Sequence of chain 1.A:
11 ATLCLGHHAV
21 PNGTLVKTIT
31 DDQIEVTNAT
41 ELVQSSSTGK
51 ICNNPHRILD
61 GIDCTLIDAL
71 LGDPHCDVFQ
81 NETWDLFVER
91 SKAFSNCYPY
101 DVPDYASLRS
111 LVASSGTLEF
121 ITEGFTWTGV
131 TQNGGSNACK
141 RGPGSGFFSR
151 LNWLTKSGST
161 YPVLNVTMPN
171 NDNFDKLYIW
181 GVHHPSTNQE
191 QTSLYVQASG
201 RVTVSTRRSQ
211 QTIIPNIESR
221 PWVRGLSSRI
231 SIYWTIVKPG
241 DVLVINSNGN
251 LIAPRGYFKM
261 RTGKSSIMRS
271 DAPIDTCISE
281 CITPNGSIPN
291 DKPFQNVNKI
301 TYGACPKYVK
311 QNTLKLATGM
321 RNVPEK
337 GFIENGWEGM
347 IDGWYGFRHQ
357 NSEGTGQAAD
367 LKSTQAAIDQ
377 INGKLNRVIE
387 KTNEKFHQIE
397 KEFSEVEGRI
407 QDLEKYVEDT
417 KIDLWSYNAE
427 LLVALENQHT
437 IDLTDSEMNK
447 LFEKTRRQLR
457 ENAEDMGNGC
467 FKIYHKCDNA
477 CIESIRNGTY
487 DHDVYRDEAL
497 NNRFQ

A protein and the small-molecule ligand that binds it are described below.
Small molecule (SMILES): CC(=O)N[C@@H]1[C@@H](O)[C@H](O)[C@@H](CO)O[C@H]1O

Sequence of chain 1.B:
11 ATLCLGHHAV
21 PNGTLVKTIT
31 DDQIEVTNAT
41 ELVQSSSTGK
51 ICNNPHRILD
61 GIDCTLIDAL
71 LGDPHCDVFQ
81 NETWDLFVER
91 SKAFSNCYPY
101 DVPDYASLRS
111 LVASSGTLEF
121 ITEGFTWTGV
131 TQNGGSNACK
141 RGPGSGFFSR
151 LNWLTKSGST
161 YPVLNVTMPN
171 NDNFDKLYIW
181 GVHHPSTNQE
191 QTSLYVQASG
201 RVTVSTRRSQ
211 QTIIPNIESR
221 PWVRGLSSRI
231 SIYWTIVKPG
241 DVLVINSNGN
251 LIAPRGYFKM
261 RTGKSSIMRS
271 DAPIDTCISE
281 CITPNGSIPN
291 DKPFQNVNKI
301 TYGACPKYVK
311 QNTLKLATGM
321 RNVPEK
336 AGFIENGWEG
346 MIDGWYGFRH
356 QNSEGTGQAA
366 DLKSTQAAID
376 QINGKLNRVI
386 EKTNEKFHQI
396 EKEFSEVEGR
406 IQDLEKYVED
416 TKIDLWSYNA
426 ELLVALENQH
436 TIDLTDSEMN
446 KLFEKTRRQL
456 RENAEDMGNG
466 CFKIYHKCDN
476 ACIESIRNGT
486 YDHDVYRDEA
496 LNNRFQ

Binding-site contacts:
Ligand atom C5 contacts residue ASN165 of chain 1.B at 3.7 Å.
Ligand atom O7 contacts residue ASN165 of chain 1.B at 3.2 Å (h-bond).
Ligand atom C7 contacts residue ASN165 of chain 1.B at 3.2 Å.
Ligand atom C7 contacts residue SER219 of chain 1.A at 4.2 Å.
Ligand atom C6 contacts residue THR167 of chain 1.B at 3.7 Å.
Ligand atom C1 contacts residue ASN165 of chain 1.B at 1.4 Å.
Ligand atom N2 contacts residue SER219 of chain 1.A at 3.6 Å.
Ligand atom C8 contacts residue ASN165 of chain 1.B at 4.4 Å.
Ligand atom O6 contacts residue THR167 of chain 1.B at 3.8 Å.
Ligand atom C3 contacts residue ASN165 of chain 1.B at 3.8 Å.
Ligand atom C2 contacts residue ASN165 of chain 1.B at 2.5 Å.
Ligand atom C8 contacts residue SER219 of chain 1.A at 3.7 Å.
Ligand atom N2 contacts residue ASN165 of chain 1.B at 2.9 Å (h-bond).
Ligand atom O5 contacts residue ASN165 of chain 1.B at 2.4 Å (h-bond).
Ligand atom C4 contacts residue ASN165 of chain 1.B at 4.2 Å.